The small molecule below binds the protein below.
Small molecule (SMILES): CC(=O)N[C@@H]1[C@@H](O)[C@H](O)[C@@H](CO)O[C@H]1O

Binding-site contacts:
Ligand atom O5 contacts residue ASN306 of chain 3.A at 2.4 Å (h-bond).
Ligand atom C7 contacts residue ASN306 of chain 3.A at 3.3 Å.
Ligand atom C8 contacts residue VAL445 of chain 3.A at 3.5 Å (hydrophobic).
Ligand atom C1 contacts residue ASN306 of chain 3.A at 1.4 Å.
Ligand atom C8 contacts residue ASN306 of chain 3.A at 4.4 Å.
Ligand atom C6 contacts residue ILE327 of chain 3.A at 4.0 Å (hydrophobic).
Ligand atom C1 contacts residue ILE327 of chain 3.A at 4.3 Å (hydrophobic).
Ligand atom C7 contacts residue VAL445 of chain 3.A at 4.4 Å (hydrophobic).
Ligand atom C2 contacts residue ASN306 of chain 3.A at 2.3 Å.
Ligand atom C3 contacts residue ASN306 of chain 3.A at 3.6 Å.
Ligand atom C5 contacts residue ILE327 of chain 3.A at 4.2 Å (hydrophobic).
Ligand atom O7 contacts residue ASN306 of chain 3.A at 3.5 Å (h-bond).
Ligand atom C5 contacts residue ASN306 of chain 3.A at 3.7 Å.
Ligand atom C4 contacts residue ASN306 of chain 3.A at 4.1 Å.
Ligand atom O5 contacts residue ILE327 of chain 3.A at 3.4 Å.
Ligand atom N2 contacts residue ASN306 of chain 3.A at 2.8 Å (h-bond).

Sequence of chain 3.A:
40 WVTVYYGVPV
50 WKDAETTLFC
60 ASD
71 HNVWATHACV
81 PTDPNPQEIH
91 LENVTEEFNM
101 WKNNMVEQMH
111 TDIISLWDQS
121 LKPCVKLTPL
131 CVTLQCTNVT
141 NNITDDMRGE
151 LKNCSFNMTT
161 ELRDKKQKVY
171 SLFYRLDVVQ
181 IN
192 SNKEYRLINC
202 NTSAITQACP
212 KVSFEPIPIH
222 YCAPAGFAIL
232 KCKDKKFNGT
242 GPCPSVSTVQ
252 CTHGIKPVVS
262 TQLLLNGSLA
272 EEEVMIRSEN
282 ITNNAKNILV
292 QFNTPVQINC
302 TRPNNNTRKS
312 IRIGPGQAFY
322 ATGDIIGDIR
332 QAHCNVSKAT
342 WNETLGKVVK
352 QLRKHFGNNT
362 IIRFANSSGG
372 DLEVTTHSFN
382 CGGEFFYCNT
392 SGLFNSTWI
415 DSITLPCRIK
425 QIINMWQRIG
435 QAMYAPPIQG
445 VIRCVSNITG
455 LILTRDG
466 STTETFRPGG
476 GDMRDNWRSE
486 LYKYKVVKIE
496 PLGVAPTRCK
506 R